This small molecule binds to this protein.
Small molecule (SMILES): Oc1cc(Cl)ccc1Oc1ccc(Cl)cc1Cl

Sequence of chain 2.A:
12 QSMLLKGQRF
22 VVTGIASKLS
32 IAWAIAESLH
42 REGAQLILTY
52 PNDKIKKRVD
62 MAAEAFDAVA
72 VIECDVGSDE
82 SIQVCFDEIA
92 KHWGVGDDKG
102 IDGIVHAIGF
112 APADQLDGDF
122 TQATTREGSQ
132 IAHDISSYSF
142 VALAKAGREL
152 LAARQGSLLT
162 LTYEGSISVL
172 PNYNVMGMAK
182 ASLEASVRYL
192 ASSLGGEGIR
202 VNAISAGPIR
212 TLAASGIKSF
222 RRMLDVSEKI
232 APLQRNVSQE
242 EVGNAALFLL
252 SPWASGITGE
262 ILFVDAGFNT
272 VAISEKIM

Binding-site contacts:
Ligand atom C8 contacts residue ALA214 of chain 2.A at 3.7 Å (hydrophobic).
Ligand atom C8 contacts residue NAD1 of chain 2.C at 3.6 Å.
Ligand atom CL16 contacts residue GLY110 of chain 2.A at 3.4 Å.
Ligand atom C9 contacts residue GLY110 of chain 2.A at 3.9 Å.
Ligand atom C10 contacts residue PHE111 of chain 2.A at 4.0 Å (hydrophobic).
Ligand atom O17 contacts residue TYR174 of chain 2.A at 2.5 Å (h-bond).
Ligand atom C1 contacts residue NAD1 of chain 2.C at 3.6 Å.
Ligand atom C12 contacts residue MET177 of chain 2.A at 4.0 Å (hydrophobic).
Ligand atom O7 contacts residue ALA214 of chain 2.A at 4.0 Å.
Ligand atom O17 contacts residue NAD1 of chain 2.C at 2.6 Å (h-bond).
Ligand atom C3 contacts residue NAD1 of chain 2.C at 3.1 Å.
Ligand atom C4 contacts residue NAD1 of chain 2.C at 3.3 Å.
Ligand atom CL14 contacts residue PHE221 of chain 2.A at 3.9 Å.
Ligand atom CL15 contacts residue ALA112 of chain 2.A at 3.2 Å.
Ligand atom C2 contacts residue NAD1 of chain 2.C at 3.4 Å.
Ligand atom C13 contacts residue ILE218 of chain 2.A at 3.7 Å (hydrophobic).
Ligand atom C10 contacts residue ALA214 of chain 2.A at 3.9 Å (hydrophobic).
Ligand atom CL14 contacts residue MET224 of chain 2.A at 3.7 Å.
Ligand atom C6 contacts residue NAD1 of chain 2.C at 3.5 Å.
Ligand atom CL15 contacts residue PHE111 of chain 2.A at 4.0 Å.
Ligand atom C10 contacts residue GLY110 of chain 2.A at 3.5 Å.
Ligand atom C3 contacts residue ALA215 of chain 2.A at 3.6 Å (hydrophobic).
Ligand atom CL15 contacts residue LEU117 of chain 2.A at 3.8 Å.
Ligand atom O17 contacts residue LYS181 of chain 2.A at 3.8 Å.
Ligand atom C12 contacts residue LEU117 of chain 2.A at 3.6 Å (hydrophobic).
Ligand atom CL14 contacts residue TYR164 of chain 2.A at 3.4 Å.
Ligand atom C9 contacts residue ALA214 of chain 2.A at 3.4 Å (hydrophobic).
Ligand atom CL14 contacts residue NAD1 of chain 2.C at 3.5 Å.
Ligand atom C4 contacts residue ALA215 of chain 2.A at 3.6 Å (hydrophobic).
Ligand atom C3 contacts residue PHE221 of chain 2.A at 4.2 Å (hydrophobic).
Ligand atom O7 contacts residue NAD1 of chain 2.C at 3.0 Å (h-bond).
Ligand atom C1 contacts residue TYR164 of chain 2.A at 3.7 Å (hydrophobic).
Ligand atom C6 contacts residue TYR174 of chain 2.A at 3.5 Å (hydrophobic).
Ligand atom C9 contacts residue NAD1 of chain 2.C at 3.9 Å.
Ligand atom C12 contacts residue ILE218 of chain 2.A at 4.0 Å (hydrophobic).
Ligand atom CL14 contacts residue PRO209 of chain 2.A at 4.1 Å.
Ligand atom CL16 contacts residue NAD1 of chain 2.C at 3.5 Å.
Ligand atom C5 contacts residue NAD1 of chain 2.C at 3.4 Å.
Ligand atom CL16 contacts residue ALA214 of chain 2.A at 3.5 Å.
Ligand atom C1 contacts residue TYR174 of chain 2.A at 3.5 Å (hydrophobic).